A small-molecule ligand and the protein it binds are described below.
Small molecule (SMILES): CC(=O)N[C@@H]1[C@@H](O)[C@H](O)[C@@H](CO)O[C@H]1O

Binding-site contacts:
Ligand atom C3 contacts residue ASN494 of chain 1.D at 3.8 Å.
Ligand atom O7 contacts residue ASN494 of chain 1.D at 3.1 Å (h-bond).
Ligand atom C6 contacts residue GLU487 of chain 1.D at 3.2 Å.
Ligand atom O5 contacts residue ASN494 of chain 1.D at 2.4 Å (h-bond).
Ligand atom C1 contacts residue ASN494 of chain 1.D at 1.4 Å.
Ligand atom C4 contacts residue GLU487 of chain 1.D at 4.0 Å.
Ligand atom O6 contacts residue SER491 of chain 1.D at 3.5 Å.
Ligand atom C6 contacts residue ASN490 of chain 1.D at 3.4 Å.
Ligand atom O5 contacts residue THR496 of chain 1.D at 4.4 Å.
Ligand atom C1 contacts residue THR496 of chain 1.D at 4.4 Å.
Ligand atom O6 contacts residue GLU487 of chain 1.D at 2.8 Å (salt-bridge).
Ligand atom N2 contacts residue ASN494 of chain 1.D at 2.9 Å (h-bond).
Ligand atom C5 contacts residue ASN490 of chain 1.D at 4.1 Å.
Ligand atom C5 contacts residue ASN494 of chain 1.D at 3.6 Å.
Ligand atom C2 contacts residue ASN494 of chain 1.D at 2.5 Å.
Ligand atom C7 contacts residue ASN494 of chain 1.D at 3.0 Å.
Ligand atom C5 contacts residue GLU487 of chain 1.D at 4.1 Å.
Ligand atom O5 contacts residue ASN490 of chain 1.D at 3.2 Å (h-bond).
Ligand atom C5 contacts residue SER491 of chain 1.D at 4.2 Å.
Ligand atom C4 contacts residue ASN494 of chain 1.D at 4.2 Å.
Ligand atom O6 contacts residue ASN490 of chain 1.D at 4.4 Å.
Ligand atom C8 contacts residue ASN494 of chain 1.D at 4.0 Å.
Ligand atom C1 contacts residue ASN490 of chain 1.D at 4.2 Å.
Ligand atom O4 contacts residue GLU487 of chain 1.D at 3.0 Å (salt-bridge).
Ligand atom C6 contacts residue SER491 of chain 1.D at 3.2 Å.
Ligand atom O5 contacts residue SER491 of chain 1.D at 3.9 Å.

Sequence of chain 1.D:
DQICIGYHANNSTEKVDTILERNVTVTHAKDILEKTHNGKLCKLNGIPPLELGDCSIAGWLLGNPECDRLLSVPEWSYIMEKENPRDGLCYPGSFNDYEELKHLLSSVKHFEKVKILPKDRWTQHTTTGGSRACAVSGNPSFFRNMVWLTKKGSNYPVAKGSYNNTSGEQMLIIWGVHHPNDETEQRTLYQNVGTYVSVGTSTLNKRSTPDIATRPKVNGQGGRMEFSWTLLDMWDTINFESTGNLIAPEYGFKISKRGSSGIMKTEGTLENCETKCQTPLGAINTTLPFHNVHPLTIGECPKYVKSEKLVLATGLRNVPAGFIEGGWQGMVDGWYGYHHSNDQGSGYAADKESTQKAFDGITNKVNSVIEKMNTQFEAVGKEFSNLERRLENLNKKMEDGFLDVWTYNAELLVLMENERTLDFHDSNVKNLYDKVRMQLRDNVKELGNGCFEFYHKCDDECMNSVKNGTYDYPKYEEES